Binding-site contacts:
Ligand atom O6 contacts residue GLU35 of chain 2.A at 4.4 Å.
Ligand atom C5 contacts residue GLU35 of chain 2.A at 4.4 Å.
Ligand atom C7 contacts residue GLU35 of chain 2.A at 4.0 Å.
Ligand atom C7 contacts residue ASN54 of chain 2.A at 3.7 Å.
Ligand atom O5 contacts residue GLU35 of chain 2.A at 4.2 Å.
Ligand atom C7 contacts residue ASN36 of chain 2.A at 4.1 Å.
Ligand atom O5 contacts residue ASN54 of chain 2.A at 2.4 Å (h-bond).
Ligand atom O7 contacts residue ASN54 of chain 2.A at 3.5 Å.
Ligand atom N2 contacts residue GLU35 of chain 2.A at 4.2 Å.
Ligand atom C3 contacts residue ASN54 of chain 2.A at 3.8 Å.
Ligand atom C2 contacts residue ASN54 of chain 2.A at 2.5 Å.
Ligand atom N2 contacts residue ASN54 of chain 2.A at 2.9 Å (h-bond).
Ligand atom C2 contacts residue GLU35 of chain 2.A at 3.7 Å.
Ligand atom C4 contacts residue GLU35 of chain 2.A at 4.3 Å.
Ligand atom C5 contacts residue ASN54 of chain 2.A at 3.7 Å.
Ligand atom O7 contacts residue ASN36 of chain 2.A at 3.0 Å.
Ligand atom O7 contacts residue GLU35 of chain 2.A at 3.6 Å.
Ligand atom O5 contacts residue ASN37 of chain 2.A at 3.3 Å (h-bond).
Ligand atom C4 contacts residue ASN54 of chain 2.A at 4.2 Å.
Ligand atom C6 contacts residue GLU35 of chain 2.A at 3.8 Å.
Ligand atom C1 contacts residue ASN37 of chain 2.A at 3.5 Å.
Ligand atom C1 contacts residue ASN54 of chain 2.A at 1.5 Å.
Ligand atom C1 contacts residue GLU35 of chain 2.A at 3.9 Å.

A small-molecule ligand and the protein it binds are described below.
Small molecule (SMILES): CC(=O)N[C@@H]1[C@@H](O)[C@H](O)[C@@H](CO)O[C@H]1O

Sequence of chain 2.A:
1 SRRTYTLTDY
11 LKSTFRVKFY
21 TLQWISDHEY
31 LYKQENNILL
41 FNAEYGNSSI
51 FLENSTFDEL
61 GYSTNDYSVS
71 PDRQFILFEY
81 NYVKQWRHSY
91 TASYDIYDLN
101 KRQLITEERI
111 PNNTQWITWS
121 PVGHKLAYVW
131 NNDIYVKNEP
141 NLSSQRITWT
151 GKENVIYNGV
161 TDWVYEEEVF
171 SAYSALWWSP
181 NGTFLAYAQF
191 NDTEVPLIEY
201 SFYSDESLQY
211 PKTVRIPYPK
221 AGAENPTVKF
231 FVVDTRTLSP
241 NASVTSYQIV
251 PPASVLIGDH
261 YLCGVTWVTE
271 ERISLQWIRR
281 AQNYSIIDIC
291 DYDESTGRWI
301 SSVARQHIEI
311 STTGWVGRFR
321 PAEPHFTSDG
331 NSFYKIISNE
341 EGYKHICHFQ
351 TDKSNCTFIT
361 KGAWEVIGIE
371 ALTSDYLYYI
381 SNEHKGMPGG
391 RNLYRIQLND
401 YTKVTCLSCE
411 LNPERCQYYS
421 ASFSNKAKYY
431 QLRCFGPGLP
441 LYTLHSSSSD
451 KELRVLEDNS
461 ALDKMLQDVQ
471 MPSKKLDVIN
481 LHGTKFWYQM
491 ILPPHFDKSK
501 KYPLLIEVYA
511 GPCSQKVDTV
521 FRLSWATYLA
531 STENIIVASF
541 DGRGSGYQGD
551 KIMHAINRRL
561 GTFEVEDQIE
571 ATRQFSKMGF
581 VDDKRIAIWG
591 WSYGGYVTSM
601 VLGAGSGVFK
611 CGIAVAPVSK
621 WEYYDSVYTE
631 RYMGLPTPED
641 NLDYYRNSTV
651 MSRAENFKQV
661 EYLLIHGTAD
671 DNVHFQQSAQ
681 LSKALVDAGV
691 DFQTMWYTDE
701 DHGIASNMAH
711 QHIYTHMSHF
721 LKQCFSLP